Sequence of chain 1.B:
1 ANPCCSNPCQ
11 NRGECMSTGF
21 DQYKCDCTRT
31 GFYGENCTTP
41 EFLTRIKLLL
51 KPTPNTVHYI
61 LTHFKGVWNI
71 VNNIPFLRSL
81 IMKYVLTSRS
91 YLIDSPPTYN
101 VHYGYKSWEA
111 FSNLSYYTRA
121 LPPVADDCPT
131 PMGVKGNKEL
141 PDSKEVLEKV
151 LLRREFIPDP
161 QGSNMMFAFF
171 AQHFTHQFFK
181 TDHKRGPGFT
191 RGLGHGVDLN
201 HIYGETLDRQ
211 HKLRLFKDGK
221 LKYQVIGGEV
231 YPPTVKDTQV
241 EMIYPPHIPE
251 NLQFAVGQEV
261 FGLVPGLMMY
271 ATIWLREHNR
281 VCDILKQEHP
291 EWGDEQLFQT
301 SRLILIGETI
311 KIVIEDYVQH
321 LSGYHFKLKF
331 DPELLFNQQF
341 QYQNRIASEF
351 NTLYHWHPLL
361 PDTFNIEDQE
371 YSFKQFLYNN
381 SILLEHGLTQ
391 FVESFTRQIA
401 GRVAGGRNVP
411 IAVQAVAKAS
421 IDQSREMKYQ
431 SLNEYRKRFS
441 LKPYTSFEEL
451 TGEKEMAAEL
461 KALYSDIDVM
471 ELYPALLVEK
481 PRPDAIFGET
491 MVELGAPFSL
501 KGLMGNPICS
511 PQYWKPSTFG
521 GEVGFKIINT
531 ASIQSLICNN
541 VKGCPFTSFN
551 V

This protein binds this small molecule.
Small molecule (SMILES): CC(=O)N[C@H]1[C@H](O[C@H]2[C@H](O)[C@@H](NC(C)=O)CO[C@@H]2CO)O[C@H](CO)[C@@H](O)[C@@H]1O

Binding-site contacts:
Ligand atom C3 contacts residue ASN113 of chain 1.B at 3.8 Å.
Ligand atom O5 contacts residue PHE189 of chain 1.B at 4.2 Å.
Ligand atom O4 contacts residue ARG185 of chain 1.B at 2.9 Å (salt-bridge).
Ligand atom C5 contacts residue LEU207 of chain 1.A at 4.2 Å (hydrophobic).
Ligand atom C7 contacts residue ASN113 of chain 1.B at 3.6 Å.
Ligand atom O5 contacts residue LEU207 of chain 1.A at 4.1 Å.
Ligand atom C5 contacts residue PHE189 of chain 1.B at 3.8 Å (hydrophobic).
Ligand atom C6 contacts residue LEU207 of chain 1.A at 4.3 Å (hydrophobic).
Ligand atom O5 contacts residue GLU109 of chain 1.B at 3.4 Å (salt-bridge).
Ligand atom O6 contacts residue TYR116 of chain 1.B at 3.8 Å.
Ligand atom O7 contacts residue ASN113 of chain 1.B at 3.8 Å.
Ligand atom C2 contacts residue ASN113 of chain 1.B at 2.5 Å.
Ligand atom C4 contacts residue ASN113 of chain 1.B at 4.2 Å.
Ligand atom C5 contacts residue ARG185 of chain 1.B at 4.3 Å.
Ligand atom C8 contacts residue PHE189 of chain 1.B at 4.1 Å (hydrophobic).
Ligand atom O3 contacts residue ARG185 of chain 1.B at 4.0 Å.
Ligand atom C1 contacts residue ASN113 of chain 1.B at 1.4 Å.
Ligand atom C1 contacts residue TYR116 of chain 1.B at 3.9 Å (hydrophobic).
Ligand atom C4 contacts residue ARG185 of chain 1.B at 3.8 Å.
Ligand atom C5 contacts residue TYR116 of chain 1.B at 4.2 Å (hydrophobic).
Ligand atom C6 contacts residue TYR116 of chain 1.B at 3.3 Å (hydrophobic).
Ligand atom O5 contacts residue TYR116 of chain 1.B at 3.4 Å.
Ligand atom C2 contacts residue LEU207 of chain 1.A at 4.3 Å (hydrophobic).
Ligand atom C6 contacts residue PHE189 of chain 1.B at 3.6 Å (hydrophobic).
Ligand atom O6 contacts residue LEU207 of chain 1.A at 3.9 Å.
Ligand atom O7 contacts residue LEU207 of chain 1.A at 4.0 Å.
Ligand atom N2 contacts residue ARG185 of chain 1.B at 4.2 Å.
Ligand atom C7 contacts residue ARG185 of chain 1.B at 3.5 Å.
Ligand atom C8 contacts residue ARG185 of chain 1.B at 3.7 Å.
Ligand atom C2 contacts residue ARG185 of chain 1.B at 4.0 Å.
Ligand atom O5 contacts residue ASN113 of chain 1.B at 2.2 Å (h-bond).
Ligand atom O7 contacts residue ARG185 of chain 1.B at 2.4 Å (salt-bridge).
Ligand atom C5 contacts residue ASN113 of chain 1.B at 3.6 Å.
Ligand atom C4 contacts residue LEU207 of chain 1.A at 3.9 Å (hydrophobic).
Ligand atom O3 contacts residue LEU207 of chain 1.A at 4.3 Å.
Ligand atom C1 contacts residue GLU109 of chain 1.B at 3.6 Å.
Ligand atom C3 contacts residue ARG185 of chain 1.B at 3.7 Å.
Ligand atom C2 contacts residue GLU109 of chain 1.B at 4.2 Å.
Ligand atom N2 contacts residue ASN113 of chain 1.B at 3.0 Å (h-bond).
Ligand atom C1 contacts residue ARG185 of chain 1.B at 4.0 Å.

Sequence of chain 1.A:
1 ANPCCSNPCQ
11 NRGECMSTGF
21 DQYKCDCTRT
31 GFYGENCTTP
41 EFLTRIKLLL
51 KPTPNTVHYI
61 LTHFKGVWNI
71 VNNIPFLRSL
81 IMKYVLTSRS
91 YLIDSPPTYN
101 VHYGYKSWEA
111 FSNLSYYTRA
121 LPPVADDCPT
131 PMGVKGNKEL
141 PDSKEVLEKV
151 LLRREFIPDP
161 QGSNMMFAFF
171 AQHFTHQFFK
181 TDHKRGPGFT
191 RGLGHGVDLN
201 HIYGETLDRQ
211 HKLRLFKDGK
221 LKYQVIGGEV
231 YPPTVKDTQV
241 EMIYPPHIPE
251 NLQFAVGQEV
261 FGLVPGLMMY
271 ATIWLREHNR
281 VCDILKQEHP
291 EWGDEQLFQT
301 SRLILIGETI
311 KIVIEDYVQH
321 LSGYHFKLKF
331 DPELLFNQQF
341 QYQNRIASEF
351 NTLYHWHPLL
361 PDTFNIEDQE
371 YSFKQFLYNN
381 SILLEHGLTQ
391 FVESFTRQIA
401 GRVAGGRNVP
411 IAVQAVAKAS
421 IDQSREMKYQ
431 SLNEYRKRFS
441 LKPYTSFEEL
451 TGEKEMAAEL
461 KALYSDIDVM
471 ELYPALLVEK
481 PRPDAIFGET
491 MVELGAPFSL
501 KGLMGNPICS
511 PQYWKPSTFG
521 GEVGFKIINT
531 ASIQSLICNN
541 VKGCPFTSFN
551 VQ